A small-molecule ligand and the protein it binds are described below.
Small molecule (SMILES): N[C@H](CCC(=O)O)C(=O)O

Sequence of chain 1.A:
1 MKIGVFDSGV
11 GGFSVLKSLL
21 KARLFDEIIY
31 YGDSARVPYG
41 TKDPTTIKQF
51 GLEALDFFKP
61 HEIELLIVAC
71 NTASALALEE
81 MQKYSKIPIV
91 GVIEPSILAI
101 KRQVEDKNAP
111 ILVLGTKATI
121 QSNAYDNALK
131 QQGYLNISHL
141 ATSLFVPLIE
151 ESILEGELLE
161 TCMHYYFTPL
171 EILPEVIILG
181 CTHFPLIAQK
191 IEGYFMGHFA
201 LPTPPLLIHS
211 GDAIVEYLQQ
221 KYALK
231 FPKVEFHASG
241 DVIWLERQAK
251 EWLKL

Binding-site contacts:
Ligand atom C contacts residue ASN71 of chain 1.A at 3.5 Å.
Ligand atom CB contacts residue CYS181 of chain 1.A at 3.6 Å (hydrophobic).
Ligand atom OE2 contacts residue GLY40 of chain 1.A at 3.9 Å.
Ligand atom N contacts residue CYS70 of chain 1.A at 3.2 Å (h-bond).
Ligand atom CB contacts residue THR182 of chain 1.A at 3.6 Å.
Ligand atom C contacts residue CYS70 of chain 1.A at 3.6 Å (hydrophobic).
Ligand atom O contacts residue CYS181 of chain 1.A at 3.7 Å.
Ligand atom OXT contacts residue ASN71 of chain 1.A at 3.7 Å.
Ligand atom OXT contacts residue THR116 of chain 1.A at 3.4 Å.
Ligand atom OE2 contacts residue TYR39 of chain 1.A at 2.7 Å (h-bond).
Ligand atom OE1 contacts residue THR116 of chain 1.A at 3.8 Å.
Ligand atom C contacts residue CYS181 of chain 1.A at 3.9 Å (hydrophobic).
Ligand atom C contacts residue THR72 of chain 1.A at 3.6 Å.
Ligand atom OE1 contacts residue GLY40 of chain 1.A at 2.9 Å (h-bond).
Ligand atom O contacts residue THR72 of chain 1.A at 3.9 Å.
Ligand atom OE2 contacts residue PRO38 of chain 1.A at 3.2 Å.
Ligand atom OE2 contacts residue VAL37 of chain 1.A at 3.7 Å.
Ligand atom CG contacts residue HIS183 of chain 1.A at 3.8 Å.
Ligand atom CA contacts residue THR182 of chain 1.A at 3.6 Å.
Ligand atom OE1 contacts residue TYR39 of chain 1.A at 3.2 Å (h-bond).
Ligand atom O contacts residue ASN71 of chain 1.A at 2.9 Å (h-bond).
Ligand atom CA contacts residue CYS70 of chain 1.A at 3.4 Å (hydrophobic).
Ligand atom CD contacts residue SER8 of chain 1.A at 3.5 Å.
Ligand atom C contacts residue THR182 of chain 1.A at 3.9 Å.
Ligand atom OE1 contacts residue PRO38 of chain 1.A at 3.2 Å.
Ligand atom OXT contacts residue THR72 of chain 1.A at 2.7 Å (h-bond).
Ligand atom N contacts residue ASP7 of chain 1.A at 3.0 Å (salt-bridge).
Ligand atom O contacts residue THR182 of chain 1.A at 3.0 Å (h-bond).
Ligand atom OXT contacts residue THR119 of chain 1.A at 4.0 Å.
Ligand atom OE2 contacts residue SER8 of chain 1.A at 2.6 Å (h-bond).
Ligand atom CD contacts residue GLY40 of chain 1.A at 3.7 Å.
Ligand atom OXT contacts residue CYS181 of chain 1.A at 3.9 Å.
Ligand atom O contacts residue CYS70 of chain 1.A at 3.8 Å.
Ligand atom CA contacts residue SER8 of chain 1.A at 3.9 Å.
Ligand atom CD contacts residue PRO38 of chain 1.A at 3.4 Å (hydrophobic).
Ligand atom N contacts residue THR182 of chain 1.A at 3.0 Å (h-bond).
Ligand atom CG contacts residue SER8 of chain 1.A at 3.7 Å.
Ligand atom CD contacts residue TYR39 of chain 1.A at 3.4 Å (hydrophobic).
Ligand atom N contacts residue SER8 of chain 1.A at 3.2 Å (h-bond).
Ligand atom CB contacts residue HIS183 of chain 1.A at 4.0 Å.